A protein and the small-molecule ligand that binds it are described below.
Small molecule (SMILES): CC(=O)N[C@H]1[C@@H](O[C@H]2[C@H](O)[C@@H](NC(C)=O)CO[C@@H]2CO)O[C@H](CO)[C@@H](O)[C@@H]1O

Binding-site contacts:
Ligand atom O7 contacts residue GLU166 of chain 1.A at 3.0 Å (salt-bridge).
Ligand atom O7 contacts residue TRP168 of chain 1.A at 3.9 Å.
Ligand atom N2 contacts residue ASN118 of chain 1.A at 3.1 Å (h-bond).
Ligand atom C6 contacts residue GLU166 of chain 1.A at 4.2 Å.
Ligand atom N2 contacts residue TRP168 of chain 1.A at 3.7 Å.
Ligand atom C7 contacts residue GLU166 of chain 1.A at 4.1 Å.
Ligand atom C6 contacts residue ASN118 of chain 1.A at 3.0 Å.
Ligand atom C2 contacts residue GLU166 of chain 1.A at 4.4 Å.
Ligand atom O5 contacts residue ASN118 of chain 1.A at 2.4 Å (h-bond).
Ligand atom C7 contacts residue ASP2 of chain 1.B at 4.5 Å.
Ligand atom C7 contacts residue TRP168 of chain 1.A at 3.4 Å (hydrophobic).
Ligand atom C8 contacts residue ASP2 of chain 1.B at 3.2 Å.
Ligand atom C4 contacts residue ASN118 of chain 1.A at 4.0 Å.
Ligand atom C2 contacts residue ASN118 of chain 1.A at 2.4 Å.
Ligand atom C8 contacts residue TRP168 of chain 1.A at 3.1 Å (hydrophobic).
Ligand atom O6 contacts residue ASN118 of chain 1.A at 2.9 Å (h-bond).
Ligand atom C3 contacts residue ASN118 of chain 1.A at 3.7 Å.
Ligand atom C8 contacts residue GLU166 of chain 1.A at 4.3 Å.
Ligand atom O3 contacts residue TRP168 of chain 1.A at 4.0 Å.
Ligand atom O7 contacts residue ASN118 of chain 1.A at 4.0 Å.
Ligand atom C1 contacts residue ASN118 of chain 1.A at 1.4 Å.
Ligand atom C7 contacts residue ASN118 of chain 1.A at 3.8 Å.
Ligand atom O7 contacts residue HIS167 of chain 1.A at 3.9 Å.
Ligand atom C5 contacts residue ASN118 of chain 1.A at 3.2 Å.
Ligand atom O6 contacts residue GLU166 of chain 1.A at 3.2 Å (salt-bridge).

Sequence of chain 1.A:
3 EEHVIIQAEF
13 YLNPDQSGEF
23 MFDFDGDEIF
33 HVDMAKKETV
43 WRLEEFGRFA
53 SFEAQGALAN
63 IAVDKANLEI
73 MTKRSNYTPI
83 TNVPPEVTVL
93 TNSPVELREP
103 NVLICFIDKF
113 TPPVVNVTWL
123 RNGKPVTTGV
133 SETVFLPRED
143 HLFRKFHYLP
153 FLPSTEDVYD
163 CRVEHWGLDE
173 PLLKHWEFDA

Sequence of chain 1.B:
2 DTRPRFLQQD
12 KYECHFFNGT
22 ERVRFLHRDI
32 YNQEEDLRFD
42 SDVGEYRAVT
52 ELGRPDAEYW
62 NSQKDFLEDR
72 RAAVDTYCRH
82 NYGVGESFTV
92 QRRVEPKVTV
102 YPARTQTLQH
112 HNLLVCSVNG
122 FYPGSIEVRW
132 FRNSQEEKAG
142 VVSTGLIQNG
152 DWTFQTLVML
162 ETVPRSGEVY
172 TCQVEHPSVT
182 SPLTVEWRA